Sequence of chain 3.A:
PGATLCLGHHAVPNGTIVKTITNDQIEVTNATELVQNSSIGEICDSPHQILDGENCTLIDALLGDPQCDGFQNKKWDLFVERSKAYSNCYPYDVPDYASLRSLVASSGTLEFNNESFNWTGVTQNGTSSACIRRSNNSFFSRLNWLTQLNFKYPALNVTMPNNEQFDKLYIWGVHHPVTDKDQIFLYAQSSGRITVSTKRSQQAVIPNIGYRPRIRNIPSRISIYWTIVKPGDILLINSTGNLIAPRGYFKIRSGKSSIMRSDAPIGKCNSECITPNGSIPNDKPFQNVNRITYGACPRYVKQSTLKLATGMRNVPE

This protein binds this small molecule.
Small molecule (SMILES): CC(=O)N[C@H]1[C@H](O[C@H]2[C@H](O)[C@@H](NC(C)=O)CO[C@@H]2CO)O[C@H](CO)[C@@H](O[C@@H]2O[C@H](CO)[C@@H](O)[C@H](O[C@H]3O[C@H](CO)[C@@H](O)[C@H](O)[C@@H]3O)[C@@H]2O)[C@@H]1O

Sequence of chain 3.B:
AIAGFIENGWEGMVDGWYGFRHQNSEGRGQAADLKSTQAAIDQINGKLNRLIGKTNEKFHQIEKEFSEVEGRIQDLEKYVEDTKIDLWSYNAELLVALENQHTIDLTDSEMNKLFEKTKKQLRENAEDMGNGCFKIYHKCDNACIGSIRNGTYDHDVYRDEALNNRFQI

Binding-site contacts:
Ligand atom C5 contacts residue THR310 of chain 3.A at 4.2 Å.
Ligand atom C7 contacts residue THR32 of chain 3.A at 4.3 Å.
Ligand atom C6 contacts residue THR32 of chain 3.A at 4.4 Å.
Ligand atom C8 contacts residue THR32 of chain 3.A at 3.6 Å.
Ligand atom C5 contacts residue ASN30 of chain 3.A at 3.6 Å.
Ligand atom C4 contacts residue ASN30 of chain 3.A at 4.3 Å.
Ligand atom O6 contacts residue THR310 of chain 3.A at 4.1 Å.
Ligand atom O6 contacts residue LEU52 of chain 3.B at 3.2 Å.
Ligand atom C6 contacts residue THR310 of chain 3.A at 4.1 Å.
Ligand atom C1 contacts residue ASN30 of chain 3.A at 1.4 Å.
Ligand atom C1 contacts residue THR310 of chain 3.A at 3.7 Å.
Ligand atom C2 contacts residue ASN30 of chain 3.A at 2.5 Å.
Ligand atom N2 contacts residue ASN30 of chain 3.A at 3.0 Å (h-bond).
Ligand atom O5 contacts residue THR310 of chain 3.A at 3.1 Å (h-bond).
Ligand atom C7 contacts residue ASN30 of chain 3.A at 3.5 Å.
Ligand atom C3 contacts residue ASN30 of chain 3.A at 3.8 Å.
Ligand atom O5 contacts residue ASN30 of chain 3.A at 2.3 Å (h-bond).
Ligand atom O7 contacts residue ASN30 of chain 3.A at 3.6 Å.
Ligand atom O7 contacts residue THR32 of chain 3.A at 4.3 Å.
Ligand atom C6 contacts residue LEU52 of chain 3.B at 3.9 Å (hydrophobic).